This small molecule binds to this protein.
Small molecule (SMILES): CC(C)CCC[C@@H](C)[C@H]1CC[C@H]2[C@@H]3CC=C4C[C@@H](OC(=O)CCC(=O)O)CC[C@]4(C)[C@H]3CC[C@]12C

Sequence of chain 1.B:
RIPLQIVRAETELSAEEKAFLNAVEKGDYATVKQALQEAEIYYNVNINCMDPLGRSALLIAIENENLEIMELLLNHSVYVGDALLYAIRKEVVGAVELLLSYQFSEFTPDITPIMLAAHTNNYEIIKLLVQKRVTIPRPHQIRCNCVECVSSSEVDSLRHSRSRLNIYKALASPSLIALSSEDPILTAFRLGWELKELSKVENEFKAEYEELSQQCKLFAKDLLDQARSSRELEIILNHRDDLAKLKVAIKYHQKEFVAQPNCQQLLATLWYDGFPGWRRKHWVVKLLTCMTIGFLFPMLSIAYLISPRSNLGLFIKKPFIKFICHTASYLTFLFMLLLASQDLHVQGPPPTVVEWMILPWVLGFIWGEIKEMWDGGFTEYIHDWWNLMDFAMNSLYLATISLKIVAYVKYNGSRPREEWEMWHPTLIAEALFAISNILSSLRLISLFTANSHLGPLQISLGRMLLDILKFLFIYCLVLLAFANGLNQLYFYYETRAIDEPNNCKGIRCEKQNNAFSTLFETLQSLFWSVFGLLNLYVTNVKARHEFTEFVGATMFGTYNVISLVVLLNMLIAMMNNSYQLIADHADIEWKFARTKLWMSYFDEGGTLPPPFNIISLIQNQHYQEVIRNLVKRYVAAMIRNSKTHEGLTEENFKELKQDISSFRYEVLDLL

Sequence of chain 1.C:
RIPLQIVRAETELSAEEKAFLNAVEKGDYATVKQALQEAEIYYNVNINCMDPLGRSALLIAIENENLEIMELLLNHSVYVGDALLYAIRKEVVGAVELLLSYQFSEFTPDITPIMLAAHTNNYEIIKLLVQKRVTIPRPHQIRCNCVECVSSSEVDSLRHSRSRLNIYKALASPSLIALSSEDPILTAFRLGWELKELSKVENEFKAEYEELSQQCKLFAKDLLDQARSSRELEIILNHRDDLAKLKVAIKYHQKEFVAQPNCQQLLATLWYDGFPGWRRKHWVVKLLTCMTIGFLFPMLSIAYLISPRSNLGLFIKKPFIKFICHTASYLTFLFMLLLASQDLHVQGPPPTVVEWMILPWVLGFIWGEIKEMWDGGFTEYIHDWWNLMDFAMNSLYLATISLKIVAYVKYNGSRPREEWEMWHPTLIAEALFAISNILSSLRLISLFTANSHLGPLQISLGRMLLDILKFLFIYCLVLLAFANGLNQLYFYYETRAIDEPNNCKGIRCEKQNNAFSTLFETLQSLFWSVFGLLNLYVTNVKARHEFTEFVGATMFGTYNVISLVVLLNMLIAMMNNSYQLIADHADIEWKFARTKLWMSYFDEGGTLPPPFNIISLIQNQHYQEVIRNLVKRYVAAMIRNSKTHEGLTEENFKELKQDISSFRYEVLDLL

Binding-site contacts:
Ligand atom CAL contacts residue ALA499 of chain 1.C at 4.4 Å (hydrophobic).
Ligand atom CAE contacts residue LEU375 of chain 1.C at 3.8 Å (hydrophobic).
Ligand atom CAB contacts residue CYS525 of chain 1.B at 4.0 Å (hydrophobic).
Ligand atom OAF contacts residue PHE364 of chain 1.C at 3.5 Å.
Ligand atom CAL contacts residue TYR316 of chain 1.C at 4.2 Å (hydrophobic).
Ligand atom CAN contacts residue CYS525 of chain 1.B at 4.2 Å (hydrophobic).
Ligand atom OAF contacts residue PHE367 of chain 1.C at 4.2 Å.
Ligand atom CAZ contacts residue LEU496 of chain 1.C at 4.2 Å (hydrophobic).
Ligand atom CAP contacts residue LEU526 of chain 1.B at 4.0 Å (hydrophobic).
Ligand atom CAD contacts residue LEU496 of chain 1.C at 3.9 Å (hydrophobic).
Ligand atom CAK contacts residue PHE497 of chain 1.C at 3.7 Å (hydrophobic).
Ligand atom CAD contacts residue THR371 of chain 1.C at 3.7 Å.
Ligand atom OAF contacts residue ALA499 of chain 1.C at 4.1 Å.
Ligand atom CAI contacts residue LEU496 of chain 1.C at 4.0 Å (hydrophobic).
Ligand atom CAB contacts residue LEU526 of chain 1.B at 3.8 Å (hydrophobic).
Ligand atom CBA contacts residue CYS525 of chain 1.B at 3.7 Å (hydrophobic).
Ligand atom CAY contacts residue ASN500 of chain 1.C at 4.0 Å.
Ligand atom CAB contacts residue PHE522 of chain 1.B at 3.4 Å (hydrophobic).
Ligand atom OAF contacts residue TRP315 of chain 1.C at 4.4 Å.
Ligand atom OAG contacts residue ALA499 of chain 1.C at 3.7 Å.
Ligand atom CAV contacts residue ASN500 of chain 1.C at 4.3 Å.
Ligand atom CAY contacts residue ALA499 of chain 1.C at 4.1 Å (hydrophobic).
Ligand atom CAE contacts residue LEU493 of chain 1.C at 3.7 Å (hydrophobic).
Ligand atom CAV contacts residue LEU496 of chain 1.C at 4.1 Å (hydrophobic).
Ligand atom CAU contacts residue LEU375 of chain 1.C at 4.3 Å (hydrophobic).
Ligand atom CAX contacts residue ALA499 of chain 1.C at 4.0 Å (hydrophobic).
Ligand atom OAH contacts residue TYR316 of chain 1.C at 2.6 Å (h-bond).
Ligand atom CAX contacts residue PHE364 of chain 1.C at 4.0 Å (hydrophobic).
Ligand atom CAQ contacts residue PHE497 of chain 1.C at 3.5 Å (hydrophobic).
Ligand atom CAS contacts residue LEU375 of chain 1.C at 4.3 Å (hydrophobic).
Ligand atom CAK contacts residue LEU503 of chain 1.C at 4.5 Å (hydrophobic).
Ligand atom CAI contacts residue PHE497 of chain 1.C at 4.3 Å (hydrophobic).
Ligand atom CAC contacts residue LEU375 of chain 1.C at 4.3 Å (hydrophobic).
Ligand atom OAG contacts residue ASN500 of chain 1.C at 3.0 Å (h-bond).
Ligand atom OAH contacts residue ALA499 of chain 1.C at 4.3 Å.
Ligand atom OAH contacts residue TRP315 of chain 1.C at 3.9 Å.
Ligand atom OAH contacts residue PHE364 of chain 1.C at 4.4 Å.
Ligand atom CAI contacts residue ASN500 of chain 1.C at 4.4 Å.
Ligand atom CAQ contacts residue LEU526 of chain 1.B at 4.0 Å (hydrophobic).
Ligand atom CAX contacts residue TYR316 of chain 1.C at 3.7 Å (hydrophobic).